The protein below binds the small molecule below.
Small molecule (SMILES): CC(=O)N[C@H]1[C@H](O[C@H]2[C@H](O)[C@@H](NC(C)=O)CO[C@@H]2CO)O[C@H](CO)[C@@H](O)[C@@H]1O

Binding-site contacts:
Ligand atom C8 contacts residue ARG225 of chain 1.A at 4.2 Å.
Ligand atom C6 contacts residue TRP208 of chain 1.A at 3.5 Å (hydrophobic).
Ligand atom C8 contacts residue GLN244 of chain 1.A at 3.9 Å.
Ligand atom C1 contacts residue ASP205 of chain 1.A at 4.2 Å.
Ligand atom O7 contacts residue LEU93 of chain 1.A at 3.7 Å.
Ligand atom O6 contacts residue ASP205 of chain 1.A at 3.0 Å (salt-bridge).
Ligand atom O5 contacts residue TRP208 of chain 1.A at 3.7 Å.
Ligand atom C5 contacts residue TRP208 of chain 1.A at 3.6 Å (hydrophobic).
Ligand atom O7 contacts residue TRP208 of chain 1.A at 3.8 Å.
Ligand atom O7 contacts residue ASN204 of chain 1.A at 3.7 Å.
Ligand atom C8 contacts residue GLU214 of chain 1.A at 3.8 Å.
Ligand atom O5 contacts residue ASP205 of chain 1.A at 3.5 Å (salt-bridge).
Ligand atom C5 contacts residue ASP205 of chain 1.A at 4.2 Å.
Ligand atom C7 contacts residue LEU93 of chain 1.A at 4.0 Å (hydrophobic).
Ligand atom C8 contacts residue LEU93 of chain 1.A at 3.9 Å (hydrophobic).
Ligand atom C8 contacts residue TRP208 of chain 1.A at 4.4 Å (hydrophobic).
Ligand atom C1 contacts residue TRP208 of chain 1.A at 3.8 Å (hydrophobic).
Ligand atom O6 contacts residue SER77 of chain 1.A at 4.4 Å.
Ligand atom C3 contacts residue ASN204 of chain 1.A at 3.9 Å.
Ligand atom C1 contacts residue ASN204 of chain 1.A at 1.4 Å.
Ligand atom C5 contacts residue ASN204 of chain 1.A at 3.6 Å.
Ligand atom C4 contacts residue ASN204 of chain 1.A at 4.3 Å.
Ligand atom C7 contacts residue ASN204 of chain 1.A at 3.6 Å.
Ligand atom C7 contacts residue TRP208 of chain 1.A at 4.3 Å (hydrophobic).
Ligand atom C6 contacts residue ASP205 of chain 1.A at 3.9 Å.
Ligand atom C2 contacts residue ASN204 of chain 1.A at 2.6 Å.
Ligand atom N2 contacts residue ASN204 of chain 1.A at 3.0 Å (h-bond).
Ligand atom C8 contacts residue ALA243 of chain 1.A at 4.4 Å (hydrophobic).
Ligand atom O5 contacts residue ASN204 of chain 1.A at 2.3 Å (h-bond).
Ligand atom O6 contacts residue GLU209 of chain 1.A at 4.1 Å.

Sequence of chain 1.A:
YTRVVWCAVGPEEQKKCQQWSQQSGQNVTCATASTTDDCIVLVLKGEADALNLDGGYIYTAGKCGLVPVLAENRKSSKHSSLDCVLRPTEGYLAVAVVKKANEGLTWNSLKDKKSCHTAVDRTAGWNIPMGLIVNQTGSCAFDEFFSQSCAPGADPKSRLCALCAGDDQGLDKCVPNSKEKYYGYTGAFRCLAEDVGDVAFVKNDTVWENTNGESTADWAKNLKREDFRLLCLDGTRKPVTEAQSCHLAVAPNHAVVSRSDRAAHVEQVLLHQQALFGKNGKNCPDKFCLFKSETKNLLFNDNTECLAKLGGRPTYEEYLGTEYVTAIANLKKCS